Sequence of chain 1.A:
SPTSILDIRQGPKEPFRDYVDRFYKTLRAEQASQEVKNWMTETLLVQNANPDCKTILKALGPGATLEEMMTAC

Binding-site contacts:
Ligand atom CG2 contacts residue GLU42 of chain 1.A at 3.3 Å.
Ligand atom OD1 contacts residue ACT1 of chain 1.F at 3.4 Å (h-bond).
Ligand atom CG1 contacts residue MET69 of chain 1.A at 3.6 Å (hydrophobic).
Ligand atom O contacts residue THR41 of chain 1.A at 3.4 Å.
Ligand atom CE2 contacts residue LYS37 of chain 1.A at 3.6 Å.
Ligand atom CD1 contacts residue ALA64 of chain 1.A at 3.2 Å (hydrophobic).
Ligand atom CD1 contacts residue LEU27 of chain 1.A at 3.7 Å (hydrophobic).
Ligand atom OH contacts residue VAL20 of chain 1.A at 3.2 Å.
Ligand atom C contacts residue THR41 of chain 1.A at 3.6 Å.
Ligand atom CA contacts residue THR41 of chain 1.A at 3.6 Å.
Ligand atom CB contacts residue ASN38 of chain 1.A at 3.4 Å.
Ligand atom CG contacts residue LEU66 of chain 1.A at 3.5 Å (hydrophobic).
Ligand atom CD2 contacts residue ARG28 of chain 1.A at 3.5 Å.
Ligand atom CD1 contacts residue LEU66 of chain 1.A at 3.4 Å (hydrophobic).
Ligand atom CA contacts residue ASN38 of chain 1.A at 3.5 Å.
Ligand atom O contacts residue THR41 of chain 1.A at 3.5 Å.
Ligand atom CB contacts residue TYR24 of chain 1.A at 3.7 Å (hydrophobic).
Ligand atom O contacts residue GLU42 of chain 1.A at 3.2 Å (salt-bridge).
Ligand atom CD2 contacts residue TYR24 of chain 1.A at 3.5 Å (hydrophobic).
Ligand atom OE2 contacts residue GLN34 of chain 1.A at 3.1 Å (h-bond).
Ligand atom CG contacts residue LYS37 of chain 1.A at 3.6 Å.
Ligand atom CB contacts residue ASN38 of chain 1.A at 3.5 Å.
Ligand atom CB contacts residue LYS37 of chain 1.A at 3.6 Å.
Ligand atom CG contacts residue ACT1 of chain 1.F at 3.4 Å.
Ligand atom N contacts residue THR41 of chain 1.A at 3.5 Å (h-bond).
Ligand atom CD2 contacts residue LEU66 of chain 1.A at 3.7 Å (hydrophobic).
Ligand atom N contacts residue ASN38 of chain 1.A at 2.9 Å (h-bond).
Ligand atom CD2 contacts residue TYR24 of chain 1.A at 3.6 Å (hydrophobic).
Ligand atom CD1 contacts residue GLU67 of chain 1.A at 3.7 Å.
Ligand atom CB contacts residue THR41 of chain 1.A at 3.6 Å.
Ligand atom CD2 contacts residue LEU66 of chain 1.A at 3.5 Å (hydrophobic).
Ligand atom CD contacts residue GLN34 of chain 1.A at 3.5 Å.
Ligand atom OE2 contacts residue ASN38 of chain 1.A at 2.9 Å (h-bond).
Ligand atom OH contacts residue ASP21 of chain 1.A at 3.3 Å (salt-bridge).
Ligand atom CD1 contacts residue THR65 of chain 1.A at 3.6 Å.
Ligand atom O contacts residue TYR24 of chain 1.A at 3.6 Å (h-bond).
Ligand atom CB contacts residue TYR24 of chain 1.A at 3.5 Å (hydrophobic).
Ligand atom OD2 contacts residue ACT1 of chain 1.F at 2.9 Å (h-bond).
Ligand atom N contacts residue ASN38 of chain 1.A at 3.2 Å (h-bond).
Ligand atom OH contacts residue MET70 of chain 1.A at 3.4 Å.

This small molecule binds to this protein.
Small molecule (SMILES): CC[C@H](C)[C@H](N)C(=O)N[C@H](C(=O)N[C@@H](Cc1ccccc1)C(=O)N[C@@H](CCC(=O)O)C(=O)N[C@@H](CC(=O)O)C(=O)N[C@@H](CC(C)C)C(=O)N[C@@H](CC(C)C)C(=O)N[C@@H](CC(=O)O)C(=O)N[C@@H](Cc1ccc(O)cc1)C(=O)N[C@@H](Cc1ccc(O)cc1)C(=O)NCC=O)[C@@H](C)O